Binding-site contacts:
Ligand atom C3 contacts residue HIS1101 of chain 1.A at 3.7 Å.
Ligand atom C8 contacts residue ASN1098 of chain 1.A at 3.6 Å.
Ligand atom O3 contacts residue THR1100 of chain 1.A at 4.5 Å.
Ligand atom O5 contacts residue ASN1098 of chain 1.A at 2.4 Å (h-bond).
Ligand atom C5 contacts residue PHE1103 of chain 1.A at 3.7 Å (hydrophobic).
Ligand atom C2 contacts residue ASN1098 of chain 1.A at 2.5 Å.
Ligand atom C5 contacts residue HIS1101 of chain 1.A at 3.5 Å.
Ligand atom C3 contacts residue ASN1098 of chain 1.A at 3.8 Å.
Ligand atom C1 contacts residue HIS1101 of chain 1.A at 4.3 Å.
Ligand atom C8 contacts residue HIS1101 of chain 1.A at 4.2 Å.
Ligand atom O4 contacts residue HIS1101 of chain 1.A at 3.4 Å (h-bond).
Ligand atom C2 contacts residue THR1100 of chain 1.A at 4.0 Å.
Ligand atom C1 contacts residue PHE1103 of chain 1.A at 4.2 Å (hydrophobic).
Ligand atom C7 contacts residue ASN1098 of chain 1.A at 3.4 Å.
Ligand atom C1 contacts residue ASN1098 of chain 1.A at 1.4 Å.
Ligand atom C8 contacts residue THR1100 of chain 1.A at 4.1 Å.
Ligand atom O5 contacts residue HIS1101 of chain 1.A at 4.3 Å.
Ligand atom O7 contacts residue HIS1101 of chain 1.A at 3.2 Å.
Ligand atom C7 contacts residue THR1100 of chain 1.A at 4.2 Å.
Ligand atom C4 contacts residue ASN1098 of chain 1.A at 4.2 Å.
Ligand atom O7 contacts residue ASN1098 of chain 1.A at 3.5 Å (h-bond).
Ligand atom N2 contacts residue ASN1098 of chain 1.A at 2.9 Å (h-bond).
Ligand atom C3 contacts residue THR1100 of chain 1.A at 4.0 Å.
Ligand atom O5 contacts residue PHE1103 of chain 1.A at 3.7 Å.
Ligand atom N2 contacts residue THR1100 of chain 1.A at 3.3 Å (h-bond).
Ligand atom C5 contacts residue ASN1098 of chain 1.A at 3.7 Å.
Ligand atom O6 contacts residue PHE1103 of chain 1.A at 4.3 Å.
Ligand atom C6 contacts residue PHE1103 of chain 1.A at 3.6 Å (hydrophobic).
Ligand atom C7 contacts residue HIS1101 of chain 1.A at 3.7 Å.
Ligand atom C6 contacts residue HIS1101 of chain 1.A at 4.4 Å.
Ligand atom C1 contacts residue THR1100 of chain 1.A at 4.3 Å.
Ligand atom N2 contacts residue HIS1101 of chain 1.A at 4.4 Å.
Ligand atom C4 contacts residue HIS1101 of chain 1.A at 3.7 Å.

Sequence of chain 1.A:
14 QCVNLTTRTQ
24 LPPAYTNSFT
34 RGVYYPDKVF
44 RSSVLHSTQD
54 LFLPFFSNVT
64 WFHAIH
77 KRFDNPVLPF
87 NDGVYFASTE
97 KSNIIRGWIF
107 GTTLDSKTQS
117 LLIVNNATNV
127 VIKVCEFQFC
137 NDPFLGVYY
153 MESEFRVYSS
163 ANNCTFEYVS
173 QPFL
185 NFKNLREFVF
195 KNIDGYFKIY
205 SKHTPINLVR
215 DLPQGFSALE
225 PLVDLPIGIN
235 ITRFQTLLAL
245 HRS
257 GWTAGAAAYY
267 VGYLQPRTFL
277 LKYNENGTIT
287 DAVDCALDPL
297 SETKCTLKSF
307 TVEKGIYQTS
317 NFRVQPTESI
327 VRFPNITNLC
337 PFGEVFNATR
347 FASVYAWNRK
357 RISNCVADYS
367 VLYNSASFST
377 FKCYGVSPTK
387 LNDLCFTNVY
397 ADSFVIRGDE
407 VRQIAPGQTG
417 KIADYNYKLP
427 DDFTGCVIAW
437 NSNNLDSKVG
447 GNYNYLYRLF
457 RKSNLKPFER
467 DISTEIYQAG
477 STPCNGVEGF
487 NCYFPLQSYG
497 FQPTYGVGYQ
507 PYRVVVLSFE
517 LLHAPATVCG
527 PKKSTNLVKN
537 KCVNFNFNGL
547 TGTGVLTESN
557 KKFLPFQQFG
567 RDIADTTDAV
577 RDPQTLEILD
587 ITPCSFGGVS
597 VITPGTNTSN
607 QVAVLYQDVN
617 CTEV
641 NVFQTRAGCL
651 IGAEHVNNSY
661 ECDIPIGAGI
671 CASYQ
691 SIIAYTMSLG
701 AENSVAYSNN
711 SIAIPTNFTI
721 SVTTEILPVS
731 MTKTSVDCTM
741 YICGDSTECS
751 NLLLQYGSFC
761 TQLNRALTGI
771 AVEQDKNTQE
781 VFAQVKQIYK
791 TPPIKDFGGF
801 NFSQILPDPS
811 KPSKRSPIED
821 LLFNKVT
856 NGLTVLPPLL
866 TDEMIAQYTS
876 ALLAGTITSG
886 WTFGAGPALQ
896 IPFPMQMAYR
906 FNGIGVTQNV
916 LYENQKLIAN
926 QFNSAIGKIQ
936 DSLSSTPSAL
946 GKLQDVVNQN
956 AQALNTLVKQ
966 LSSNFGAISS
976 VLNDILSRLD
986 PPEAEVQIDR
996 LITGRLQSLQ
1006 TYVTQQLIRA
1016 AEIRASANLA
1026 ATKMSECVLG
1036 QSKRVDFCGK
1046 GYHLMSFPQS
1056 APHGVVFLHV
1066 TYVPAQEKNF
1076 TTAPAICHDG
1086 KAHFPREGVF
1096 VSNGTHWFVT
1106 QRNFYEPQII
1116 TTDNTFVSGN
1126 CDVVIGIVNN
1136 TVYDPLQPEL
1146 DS

A protein and the small-molecule ligand that binds it are described below.
Small molecule (SMILES): CC(=O)N[C@H]1[C@H](O[C@H]2[C@H](O)[C@@H](NC(C)=O)CO[C@@H]2CO)O[C@H](CO)[C@@H](O)[C@@H]1O